Binding-site contacts:
Ligand atom CAK contacts residue LEU64 of chain 1.C at 4.2 Å (hydrophobic).
Ligand atom OAB contacts residue ASN110 of chain 1.C at 2.8 Å (h-bond).
Ligand atom CAI contacts residue ASN110 of chain 1.C at 3.4 Å.
Ligand atom NAH contacts residue ASN110 of chain 1.C at 2.9 Å (h-bond).
Ligand atom NAH contacts residue ILE116 of chain 1.C at 3.9 Å.
Ligand atom OAB contacts residue TYR67 of chain 1.C at 4.2 Å.
Ligand atom CAI contacts residue VAL57 of chain 1.C at 4.3 Å (hydrophobic).
Ligand atom CAG contacts residue ILE116 of chain 1.C at 3.4 Å (hydrophobic).
Ligand atom NAL contacts residue VAL57 of chain 1.C at 3.8 Å.
Ligand atom CAA contacts residue PRO52 of chain 1.C at 4.0 Å (hydrophobic).
Ligand atom CAA contacts residue PHE53 of chain 1.C at 4.2 Å (hydrophobic).
Ligand atom CAF contacts residue ASN110 of chain 1.C at 3.2 Å.
Ligand atom NAH contacts residue LEU64 of chain 1.C at 4.3 Å.
Ligand atom CAA contacts residue VAL57 of chain 1.C at 3.6 Å (hydrophobic).
Ligand atom NAL contacts residue ILE116 of chain 1.C at 3.2 Å.
Ligand atom CAI contacts residue ILE116 of chain 1.C at 3.5 Å (hydrophobic).
Ligand atom OAB contacts residue ILE116 of chain 1.C at 4.1 Å.
Ligand atom CAG contacts residue LEU62 of chain 1.C at 4.2 Å (hydrophobic).
Ligand atom CAG contacts residue PRO52 of chain 1.C at 4.3 Å (hydrophobic).
Ligand atom CAJ contacts residue ILE116 of chain 1.C at 3.5 Å (hydrophobic).
Ligand atom CAD contacts residue ASN110 of chain 1.C at 4.4 Å.
Ligand atom NAH contacts residue TYR109 of chain 1.C at 4.4 Å.
Ligand atom CAK contacts residue ASN110 of chain 1.C at 3.4 Å.
Ligand atom OAB contacts residue CYS106 of chain 1.C at 3.9 Å.
Ligand atom CAJ contacts residue LEU62 of chain 1.C at 4.2 Å (hydrophobic).
Ligand atom CAK contacts residue ILE116 of chain 1.C at 3.8 Å (hydrophobic).
Ligand atom CAE contacts residue LEU62 of chain 1.C at 4.1 Å (hydrophobic).
Ligand atom CAE contacts residue ILE116 of chain 1.C at 4.2 Å (hydrophobic).
Ligand atom CAA contacts residue ILE116 of chain 1.C at 3.4 Å (hydrophobic).
Ligand atom CAG contacts residue VAL57 of chain 1.C at 4.2 Å (hydrophobic).
Ligand atom CAF contacts residue LEU64 of chain 1.C at 4.3 Å (hydrophobic).

Sequence of chain 1.C:
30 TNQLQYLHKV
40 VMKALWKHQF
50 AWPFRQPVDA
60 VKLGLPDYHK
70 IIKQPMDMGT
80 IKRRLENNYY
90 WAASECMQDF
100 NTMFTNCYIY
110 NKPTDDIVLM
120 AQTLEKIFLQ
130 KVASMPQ

The protein below binds the small molecule below.
Small molecule (SMILES): CN1Cc2ccccc2NC1=O